Binding-site contacts:
Ligand atom C8 contacts residue PRO103 of chain 1.A at 3.9 Å (hydrophobic).
Ligand atom C14 contacts residue MET98 of chain 1.A at 3.9 Å (hydrophobic).
Ligand atom C14 contacts residue LEU149 of chain 1.A at 3.7 Å (hydrophobic).
Ligand atom N10 contacts residue ALA48 of chain 1.A at 3.6 Å.
Ligand atom C13 contacts residue LEU149 of chain 1.A at 3.5 Å (hydrophobic).
Ligand atom N2 contacts residue LEU149 of chain 1.A at 3.3 Å.
Ligand atom N4 contacts residue LEU149 of chain 1.A at 3.7 Å.
Ligand atom C12 contacts residue GLY102 of chain 1.A at 3.7 Å.
Ligand atom N10 contacts residue GLU97 of chain 1.A at 3.9 Å.
Ligand atom C23 contacts residue VAL33 of chain 1.A at 3.7 Å (hydrophobic).
Ligand atom C14 contacts residue ALA99 of chain 1.A at 3.4 Å (hydrophobic).
Ligand atom C21 contacts residue LEU25 of chain 1.A at 3.8 Å (hydrophobic).
Ligand atom C19 contacts residue GLU100 of chain 1.A at 3.5 Å.
Ligand atom C27 contacts residue VAL33 of chain 1.A at 3.9 Å (hydrophobic).
Ligand atom C14 contacts residue ALA48 of chain 1.A at 3.7 Å (hydrophobic).
Ligand atom C13 contacts residue ALA48 of chain 1.A at 3.7 Å (hydrophobic).
Ligand atom N10 contacts residue MET98 of chain 1.A at 3.9 Å.
Ligand atom C14 contacts residue GLU97 of chain 1.A at 3.0 Å.
Ligand atom C12 contacts residue ALA99 of chain 1.A at 3.7 Å (hydrophobic).
Ligand atom N11 contacts residue ALA99 of chain 1.A at 3.3 Å (h-bond).
Ligand atom C3 contacts residue ALA48 of chain 1.A at 4.0 Å (hydrophobic).
Ligand atom C26 contacts residue VAL33 of chain 1.A at 3.4 Å (hydrophobic).
Ligand atom C1 contacts residue LEU149 of chain 1.A at 3.4 Å (hydrophobic).
Ligand atom C15 contacts residue VAL33 of chain 1.A at 3.9 Å (hydrophobic).
Ligand atom N10 contacts residue LEU149 of chain 1.A at 3.6 Å.
Ligand atom C1 contacts residue ALA48 of chain 1.A at 3.4 Å (hydrophobic).
Ligand atom C19 contacts residue MET98 of chain 1.A at 3.9 Å (hydrophobic).
Ligand atom C3 contacts residue LEU149 of chain 1.A at 3.9 Å (hydrophobic).
Ligand atom C19 contacts residue ALA99 of chain 1.A at 3.3 Å (hydrophobic).
Ligand atom N10 contacts residue ALA99 of chain 1.A at 3.0 Å (h-bond).
Ligand atom N11 contacts residue MET98 of chain 1.A at 3.6 Å (h-bond).
Ligand atom N4 contacts residue MET96 of chain 1.A at 3.9 Å.
Ligand atom C20 contacts residue GLY102 of chain 1.A at 3.7 Å.
Ligand atom C20 contacts residue GLU100 of chain 1.A at 3.4 Å.
Ligand atom C13 contacts residue GLU97 of chain 1.A at 3.9 Å.
Ligand atom N2 contacts residue ALA48 of chain 1.A at 3.5 Å.
Ligand atom C28 contacts residue VAL33 of chain 1.A at 3.5 Å (hydrophobic).
Ligand atom C13 contacts residue MET96 of chain 1.A at 3.9 Å (hydrophobic).
Ligand atom C28 contacts residue PHE30 of chain 1.A at 3.9 Å (hydrophobic).
Ligand atom C19 contacts residue GLY102 of chain 1.A at 3.5 Å.

The protein below binds the small molecule below.
Small molecule (SMILES): C[C@H]1CCCN1c1cccc(Nc2cc(-c3ccccc3)nn3ccnc23)n1

Sequence of chain 1.A:
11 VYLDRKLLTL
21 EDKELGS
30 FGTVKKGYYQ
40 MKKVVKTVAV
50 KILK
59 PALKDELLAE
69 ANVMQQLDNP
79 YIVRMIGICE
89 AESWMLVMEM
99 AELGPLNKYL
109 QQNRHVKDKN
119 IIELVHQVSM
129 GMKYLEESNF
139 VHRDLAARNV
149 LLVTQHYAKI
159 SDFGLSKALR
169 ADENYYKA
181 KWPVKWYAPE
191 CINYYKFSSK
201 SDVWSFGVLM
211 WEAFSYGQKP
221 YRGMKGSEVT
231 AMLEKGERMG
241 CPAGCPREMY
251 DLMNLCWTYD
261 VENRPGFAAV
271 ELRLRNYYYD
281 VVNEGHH